Sequence of chain 1.C:
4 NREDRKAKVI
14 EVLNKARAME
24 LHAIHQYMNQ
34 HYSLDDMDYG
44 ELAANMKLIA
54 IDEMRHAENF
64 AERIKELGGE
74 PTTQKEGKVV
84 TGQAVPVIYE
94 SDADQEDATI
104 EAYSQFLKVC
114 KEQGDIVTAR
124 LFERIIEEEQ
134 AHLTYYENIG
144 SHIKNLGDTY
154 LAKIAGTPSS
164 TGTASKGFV

Sequence of chain 1.D:
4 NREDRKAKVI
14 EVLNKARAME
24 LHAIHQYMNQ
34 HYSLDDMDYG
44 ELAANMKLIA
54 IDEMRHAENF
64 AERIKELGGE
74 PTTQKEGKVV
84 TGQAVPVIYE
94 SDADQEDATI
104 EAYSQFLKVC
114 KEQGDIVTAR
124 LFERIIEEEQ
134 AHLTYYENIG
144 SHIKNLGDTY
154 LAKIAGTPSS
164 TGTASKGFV

A protein and the small-molecule ligand that binds it are described below.
Small molecule (SMILES): CC1=C(CCC(=O)O)C2=Cc3c(CCC(=O)O)c(C)c4n3[Fe@]35n6c(c(C)c(CCC(=O)O)c6=CC1=[N+]23)=CC1=[N+]5C(=C4)C(C)=C1CCC(=O)O

Binding-site contacts:
Ligand atom O1D contacts residue ARG20 of chain 1.D at 2.8 Å (salt-bridge).
Ligand atom ND contacts residue MET57 of chain 1.C at 3.5 Å (h-bond).
Ligand atom O1A contacts residue ARG20 of chain 1.C at 2.8 Å (salt-bridge).
Ligand atom CBB contacts residue ARG58 of chain 1.C at 3.5 Å.
Ligand atom NC contacts residue MET57 of chain 1.D at 3.0 Å (h-bond).
Ligand atom C4D contacts residue MET57 of chain 1.D at 3.5 Å (hydrophobic).
Ligand atom CGC contacts residue SER168 of chain 1.D at 3.3 Å.
Ligand atom CBB contacts residue SER168 of chain 1.D at 3.3 Å.
Ligand atom CGA contacts residue ARG20 of chain 1.C at 3.3 Å.
Ligand atom NA contacts residue MET57 of chain 1.D at 3.3 Å (h-bond).
Ligand atom C1D contacts residue MET57 of chain 1.D at 3.4 Å (hydrophobic).
Ligand atom FE contacts residue MET57 of chain 1.D at 2.4 Å.
Ligand atom O2B contacts residue SER168 of chain 1.D at 2.3 Å (h-bond).
Ligand atom O1D contacts residue HIS28 of chain 1.C at 3.3 Å.
Ligand atom CGB contacts residue SER168 of chain 1.D at 3.1 Å.
Ligand atom CMD contacts residue GLU61 of chain 1.D at 3.5 Å.
Ligand atom C1C contacts residue MET57 of chain 1.C at 3.6 Å (hydrophobic).
Ligand atom O2A contacts residue MET31 of chain 1.D at 3.5 Å.
Ligand atom C1B contacts residue MET57 of chain 1.D at 3.3 Å (hydrophobic).
Ligand atom CMD contacts residue MET57 of chain 1.D at 3.4 Å (hydrophobic).
Ligand atom FE contacts residue MET57 of chain 1.C at 2.4 Å.
Ligand atom O2D contacts residue TYR35 of chain 1.C at 2.9 Å (h-bond).
Ligand atom NB contacts residue MET57 of chain 1.D at 2.9 Å (h-bond).
Ligand atom O1B contacts residue LYS50 of chain 1.D at 2.7 Å (salt-bridge).
Ligand atom CMD contacts residue MET31 of chain 1.C at 3.4 Å (hydrophobic).
Ligand atom O2D contacts residue ARG20 of chain 1.D at 2.5 Å (salt-bridge).
Ligand atom O2B contacts residue ARG58 of chain 1.C at 3.2 Å.
Ligand atom ND contacts residue MET57 of chain 1.D at 2.9 Å.
Ligand atom O2A contacts residue ARG20 of chain 1.C at 3.0 Å (salt-bridge).
Ligand atom O1C contacts residue SER168 of chain 1.D at 3.2 Å.
Ligand atom NC contacts residue MET57 of chain 1.C at 3.2 Å (h-bond).
Ligand atom O2C contacts residue SER168 of chain 1.D at 2.8 Å.
Ligand atom C1B contacts residue MET57 of chain 1.C at 3.5 Å (hydrophobic).
Ligand atom O1A contacts residue TYR35 of chain 1.D at 2.7 Å (h-bond).
Ligand atom NB contacts residue MET57 of chain 1.C at 2.9 Å (h-bond).
Ligand atom CGD contacts residue ARG20 of chain 1.D at 3.1 Å.
Ligand atom C1D contacts residue MET57 of chain 1.C at 3.5 Å (hydrophobic).
Ligand atom CHB contacts residue MET57 of chain 1.D at 3.3 Å (hydrophobic).
Ligand atom CMB contacts residue GLU61 of chain 1.C at 3.5 Å.
Ligand atom C4A contacts residue MET57 of chain 1.D at 3.4 Å (hydrophobic).